Binding-site contacts:
Ligand atom O2U contacts residue PRO121 of chain 1.K at 3.4 Å.
Ligand atom O1E contacts residue ASN23 of chain 1.K at 3.3 Å (h-bond).
Ligand atom N3U contacts residue PRO121 of chain 1.K at 3.3 Å (h-bond).
Ligand atom C3D contacts residue PHE328 of chain 1.K at 3.6 Å (hydrophobic).
Ligand atom O4U contacts residue VAL122 of chain 1.K at 3.4 Å.
Ligand atom O2B contacts residue ARG120 of chain 1.K at 3.1 Å (salt-bridge).
Ligand atom O2E contacts residue LEU370 of chain 1.K at 3.1 Å.
Ligand atom O2D contacts residue ARG120 of chain 1.K at 3.7 Å.
Ligand atom PA contacts residue SER162 of chain 1.K at 3.7 Å.
Ligand atom C1E contacts residue LYS22 of chain 1.K at 3.7 Å.
Ligand atom O2U contacts residue ASP123 of chain 1.K at 3.7 Å.
Ligand atom O1E contacts residue LYS22 of chain 1.K at 2.9 Å (salt-bridge).
Ligand atom C2U contacts residue PRO121 of chain 1.K at 3.7 Å (hydrophobic).
Ligand atom O4U contacts residue ASP123 of chain 1.K at 3.6 Å.
Ligand atom C5U contacts residue PRO121 of chain 1.K at 3.6 Å (hydrophobic).
Ligand atom O2A contacts residue SER162 of chain 1.K at 3.7 Å.
Ligand atom C8 contacts residue ASN23 of chain 1.K at 3.4 Å.
Ligand atom O1A contacts residue GLY164 of chain 1.K at 3.6 Å.
Ligand atom O4 contacts residue ASP305 of chain 1.K at 2.5 Å (salt-bridge).
Ligand atom O2A contacts residue VAL163 of chain 1.K at 3.0 Å (h-bond).
Ligand atom O3 contacts residue ASN23 of chain 1.K at 3.6 Å.
Ligand atom C3D contacts residue VAL327 of chain 1.K at 3.7 Å (hydrophobic).
Ligand atom O3D contacts residue VAL327 of chain 1.K at 2.8 Å (h-bond).
Ligand atom O4U contacts residue HIS125 of chain 1.K at 3.5 Å.
Ligand atom O4U contacts residue LEU124 of chain 1.K at 3.1 Å (h-bond).
Ligand atom C7 contacts residue ASN23 of chain 1.K at 3.3 Å.
Ligand atom O1A contacts residue SER162 of chain 1.K at 2.7 Å (h-bond).
Ligand atom O4U contacts residue PRO121 of chain 1.K at 3.5 Å (h-bond).
Ligand atom O4 contacts residue THR304 of chain 1.K at 3.5 Å.
Ligand atom O2D contacts residue ALA119 of chain 1.K at 2.8 Å (h-bond).
Ligand atom O1B contacts residue GLY164 of chain 1.K at 2.9 Å (h-bond).
Ligand atom C6U contacts residue SER162 of chain 1.K at 3.5 Å.
Ligand atom O7 contacts residue ASN23 of chain 1.K at 3.0 Å.
Ligand atom C6 contacts residue THR304 of chain 1.K at 3.7 Å.
Ligand atom N3U contacts residue ASP123 of chain 1.K at 3.0 Å (salt-bridge).
Ligand atom C4U contacts residue PRO121 of chain 1.K at 3.1 Å (hydrophobic).
Ligand atom C4 contacts residue ASP305 of chain 1.K at 3.5 Å.
Ligand atom O2E contacts residue LYS22 of chain 1.K at 3.7 Å.
Ligand atom O3 contacts residue ASP305 of chain 1.K at 3.5 Å (salt-bridge).
Ligand atom C5U contacts residue SER162 of chain 1.K at 3.2 Å.

Sequence of chain 1.K:
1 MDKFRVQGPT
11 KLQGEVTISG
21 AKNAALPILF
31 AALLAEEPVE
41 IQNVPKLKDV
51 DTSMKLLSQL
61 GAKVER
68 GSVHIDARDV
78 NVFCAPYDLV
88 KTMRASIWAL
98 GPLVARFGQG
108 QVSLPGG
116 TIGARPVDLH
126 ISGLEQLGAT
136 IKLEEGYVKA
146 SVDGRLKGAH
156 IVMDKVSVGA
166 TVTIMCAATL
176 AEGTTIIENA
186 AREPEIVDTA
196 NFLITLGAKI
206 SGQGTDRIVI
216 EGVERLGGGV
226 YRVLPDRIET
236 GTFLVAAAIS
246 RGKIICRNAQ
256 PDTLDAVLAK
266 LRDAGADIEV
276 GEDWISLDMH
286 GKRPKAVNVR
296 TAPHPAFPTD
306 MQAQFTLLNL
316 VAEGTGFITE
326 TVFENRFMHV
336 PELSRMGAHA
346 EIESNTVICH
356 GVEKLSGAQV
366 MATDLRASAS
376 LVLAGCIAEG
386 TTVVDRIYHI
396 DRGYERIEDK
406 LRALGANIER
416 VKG

This protein binds this small molecule.
Small molecule (SMILES): CC(=O)N[C@H]1[C@@H](O[P](=O)(O)O[P](=O)(O)OC[C@H]2O[C@@H](n3ccc(=O)[nH]c3=O)[C@H](O)[C@@H]2O)O[C@H](CO)[C@@H](O)[C@@H]1O[C@H](C)C(=O)O